The protein below binds the small molecule below.
Small molecule (SMILES): CC(=O)N[C@H]1[C@H](O[C@H]2[C@H](O)[C@@H](NC(C)=O)CO[C@@H]2CO)O[C@H](CO)[C@@H](O[C@@H]2O[C@H](CO)[C@@H](O)[C@H](O[C@H]3O[C@H](CO)[C@@H](O)[C@H](O)[C@@H]3O)[C@@H]2O)[C@@H]1O

Binding-site contacts:
Ligand atom C3 contacts residue SER415 of chain 1.H at 3.5 Å.
Ligand atom C5 contacts residue NAG1 of chain 1.UA at 3.7 Å.
Ligand atom C1 contacts residue VAL414 of chain 1.H at 3.8 Å (hydrophobic).
Ligand atom C5 contacts residue ASN232 of chain 1.H at 3.7 Å.
Ligand atom C2 contacts residue SER415 of chain 1.H at 3.3 Å.
Ligand atom C1 contacts residue NAG1 of chain 1.UA at 4.0 Å.
Ligand atom O3 contacts residue VAL414 of chain 1.H at 4.4 Å.
Ligand atom C6 contacts residue GLU181 of chain 1.H at 4.4 Å.
Ligand atom N2 contacts residue SER415 of chain 1.H at 2.5 Å (h-bond).
Ligand atom O6 contacts residue GLU181 of chain 1.H at 4.3 Å.
Ligand atom O3 contacts residue SER415 of chain 1.H at 4.1 Å.
Ligand atom C8 contacts residue LEU231 of chain 1.H at 3.7 Å (hydrophobic).
Ligand atom C5 contacts residue VAL414 of chain 1.H at 3.4 Å (hydrophobic).
Ligand atom C7 contacts residue SER415 of chain 1.H at 3.4 Å.
Ligand atom O7 contacts residue ASN232 of chain 1.H at 4.3 Å.
Ligand atom C1 contacts residue ASN232 of chain 1.H at 1.4 Å.
Ligand atom C8 contacts residue SER415 of chain 1.H at 3.5 Å.
Ligand atom C2 contacts residue VAL414 of chain 1.H at 4.1 Å (hydrophobic).
Ligand atom C3 contacts residue CYS413 of chain 1.H at 4.4 Å (hydrophobic).
Ligand atom C7 contacts residue ASN232 of chain 1.H at 3.8 Å.
Ligand atom C3 contacts residue VAL414 of chain 1.H at 3.4 Å (hydrophobic).
Ligand atom C4 contacts residue VAL414 of chain 1.H at 3.7 Å (hydrophobic).
Ligand atom N2 contacts residue VAL414 of chain 1.H at 4.5 Å.
Ligand atom C2 contacts residue ASN232 of chain 1.H at 2.4 Å.
Ligand atom C8 contacts residue PHE345 of chain 1.H at 4.3 Å (hydrophobic).
Ligand atom C7 contacts residue ASN346 of chain 1.H at 4.1 Å.
Ligand atom O4 contacts residue VAL414 of chain 1.H at 3.7 Å.
Ligand atom C8 contacts residue ASN346 of chain 1.H at 3.3 Å.
Ligand atom O5 contacts residue NAG1 of chain 1.UA at 3.4 Å.
Ligand atom O3 contacts residue CYS413 of chain 1.H at 3.7 Å.
Ligand atom O5 contacts residue ASN232 of chain 1.H at 2.4 Å (h-bond).
Ligand atom C1 contacts residue SER415 of chain 1.H at 3.6 Å.
Ligand atom C4 contacts residue ASN232 of chain 1.H at 4.2 Å.
Ligand atom O5 contacts residue VAL414 of chain 1.H at 4.0 Å.
Ligand atom N2 contacts residue ASN232 of chain 1.H at 2.8 Å (h-bond).
Ligand atom O6 contacts residue NAG1 of chain 1.UA at 4.2 Å.
Ligand atom C3 contacts residue ASN232 of chain 1.H at 3.8 Å.
Ligand atom O7 contacts residue ASN346 of chain 1.H at 4.0 Å.
Ligand atom O7 contacts residue SER415 of chain 1.H at 4.5 Å.
Ligand atom C6 contacts residue NAG1 of chain 1.UA at 3.6 Å.

Sequence of chain 1.H:
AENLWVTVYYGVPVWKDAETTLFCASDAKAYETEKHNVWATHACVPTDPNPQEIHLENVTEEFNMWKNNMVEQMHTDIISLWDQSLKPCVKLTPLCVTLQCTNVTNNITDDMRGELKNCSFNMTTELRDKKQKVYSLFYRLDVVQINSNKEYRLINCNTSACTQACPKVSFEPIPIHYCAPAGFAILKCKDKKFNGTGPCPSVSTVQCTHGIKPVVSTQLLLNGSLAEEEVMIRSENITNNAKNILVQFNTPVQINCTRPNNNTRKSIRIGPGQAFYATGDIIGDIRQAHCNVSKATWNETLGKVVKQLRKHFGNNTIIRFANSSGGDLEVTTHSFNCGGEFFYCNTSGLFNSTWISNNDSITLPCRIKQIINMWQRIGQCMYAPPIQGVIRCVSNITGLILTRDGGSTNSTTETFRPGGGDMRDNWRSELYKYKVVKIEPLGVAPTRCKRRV